The protein below binds the small molecule below.
Small molecule (SMILES): CC(=O)N[C@@H]1[C@@H](O)[C@H](O)[C@@H](CO)O[C@@H]1O

Sequence of chain 1.B:
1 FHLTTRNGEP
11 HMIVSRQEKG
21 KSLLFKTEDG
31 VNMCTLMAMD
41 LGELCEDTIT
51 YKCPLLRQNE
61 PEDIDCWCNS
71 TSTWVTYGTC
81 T

Binding-site contacts:
Ligand atom C5 contacts residue VAL31 of chain 1.B at 4.2 Å (hydrophobic).
Ligand atom O1 contacts residue ASN69 of chain 1.B at 2.1 Å (h-bond).
Ligand atom O6 contacts residue NAG1 of chain 1.E at 3.0 Å.
Ligand atom C4 contacts residue NAG1 of chain 1.E at 3.2 Å.
Ligand atom C1 contacts residue ASN69 of chain 1.B at 2.7 Å.
Ligand atom O4 contacts residue NAG1 of chain 1.E at 3.0 Å.
Ligand atom C7 contacts residue SER70 of chain 1.B at 4.4 Å.
Ligand atom C2 contacts residue VAL31 of chain 1.B at 4.0 Å (hydrophobic).
Ligand atom C5 contacts residue ASN69 of chain 1.B at 3.7 Å.
Ligand atom O1 contacts residue SER70 of chain 1.B at 4.2 Å.
Ligand atom C5 contacts residue MET33 of chain 1.B at 3.7 Å (hydrophobic).
Ligand atom C6 contacts residue LEU24 of chain 1.B at 4.5 Å (hydrophobic).
Ligand atom O5 contacts residue MET33 of chain 1.B at 4.2 Å.
Ligand atom O1 contacts residue VAL31 of chain 1.B at 3.4 Å (h-bond).
Ligand atom C4 contacts residue VAL31 of chain 1.B at 3.8 Å (hydrophobic).
Ligand atom N2 contacts residue ASN69 of chain 1.B at 4.3 Å.
Ligand atom C6 contacts residue ASN69 of chain 1.B at 4.4 Å.
Ligand atom C5 contacts residue NAG1 of chain 1.E at 4.4 Å.
Ligand atom C3 contacts residue NAG1 of chain 1.E at 3.7 Å.
Ligand atom C8 contacts residue ASN69 of chain 1.B at 3.4 Å.
Ligand atom O5 contacts residue ASN69 of chain 1.B at 2.8 Å (h-bond).
Ligand atom C3 contacts residue VAL31 of chain 1.B at 3.0 Å (hydrophobic).
Ligand atom C6 contacts residue MET33 of chain 1.B at 3.5 Å (hydrophobic).
Ligand atom C8 contacts residue ARG57 of chain 1.B at 4.2 Å.
Ligand atom C2 contacts residue ASN69 of chain 1.B at 4.2 Å.
Ligand atom C6 contacts residue NAG1 of chain 1.E at 4.3 Å.
Ligand atom O3 contacts residue VAL31 of chain 1.B at 3.6 Å.
Ligand atom N2 contacts residue VAL31 of chain 1.B at 4.0 Å.
Ligand atom O3 contacts residue NAG1 of chain 1.E at 2.6 Å (h-bond).
Ligand atom O4 contacts residue VAL31 of chain 1.B at 3.3 Å.
Ligand atom C7 contacts residue ASN69 of chain 1.B at 3.8 Å.
Ligand atom C1 contacts residue VAL31 of chain 1.B at 4.3 Å (hydrophobic).
Ligand atom O7 contacts residue ASN69 of chain 1.B at 3.8 Å.
Ligand atom O1 contacts residue MET33 of chain 1.B at 3.9 Å.
Ligand atom C8 contacts residue SER70 of chain 1.B at 3.7 Å.